A protein and the small-molecule ligand that binds it are described below.
Small molecule (SMILES): [H]/N=C1/N[C@H]2[C@H](CS[C@H]2CCCCC(=O)NCCCCCC(=O)O)N1

Sequence of chain 1.B:
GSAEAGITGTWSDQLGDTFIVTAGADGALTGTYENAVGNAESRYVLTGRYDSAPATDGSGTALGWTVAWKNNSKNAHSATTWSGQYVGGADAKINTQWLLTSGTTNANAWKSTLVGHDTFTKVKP

Binding-site contacts:
Ligand atom NAE contacts residue ASP29 of chain 1.B at 4.0 Å.
Ligand atom NAB contacts residue ASP130 of chain 1.B at 3.9 Å.
Ligand atom CAI contacts residue TRP122 of chain 1.D at 4.0 Å (hydrophobic).
Ligand atom NAJ contacts residue ASP29 of chain 1.B at 3.0 Å (salt-bridge).
Ligand atom CAA contacts residue ASP29 of chain 1.B at 3.9 Å.
Ligand atom CAF contacts residue TRP110 of chain 1.B at 3.3 Å (hydrophobic).
Ligand atom CAV contacts residue ZOF1 of chain 1.I at 3.1 Å.
Ligand atom CAK contacts residue LEU112 of chain 1.B at 3.7 Å (hydrophobic).
Ligand atom CAF contacts residue THR92 of chain 1.B at 3.9 Å.
Ligand atom NAJ contacts residue ASP25 of chain 1.B at 2.8 Å (salt-bridge).
Ligand atom OAX contacts residue LYS123 of chain 1.B at 4.0 Å.
Ligand atom CAI contacts residue TRP81 of chain 1.B at 4.0 Å (hydrophobic).
Ligand atom CAQ contacts residue SER114 of chain 1.B at 4.0 Å.
Ligand atom CAL contacts residue TRP81 of chain 1.B at 3.7 Å (hydrophobic).
Ligand atom SAG contacts residue THR92 of chain 1.B at 3.3 Å (h-bond).
Ligand atom CAM contacts residue TRP81 of chain 1.B at 3.4 Å (hydrophobic).
Ligand atom CAQ contacts residue SER90 of chain 1.B at 3.4 Å.
Ligand atom CAH contacts residue LEU112 of chain 1.B at 4.0 Å (hydrophobic).
Ligand atom SAG contacts residue TRP94 of chain 1.B at 3.7 Å.
Ligand atom CAA contacts residue LEU27 of chain 1.B at 3.5 Å (hydrophobic).
Ligand atom NAB contacts residue LEU27 of chain 1.B at 3.7 Å.
Ligand atom CAN contacts residue SER90 of chain 1.B at 3.9 Å.
Ligand atom OAX contacts residue ZOF1 of chain 1.I at 3.0 Å (h-bond).
Ligand atom OAP contacts residue TRP122 of chain 1.D at 4.0 Å.
Ligand atom CAH contacts residue TRP122 of chain 1.D at 3.7 Å (hydrophobic).
Ligand atom NAJ contacts residue TYR45 of chain 1.B at 3.4 Å (h-bond).
Ligand atom NAO contacts residue SER90 of chain 1.B at 2.8 Å (h-bond).
Ligand atom NAO contacts residue ALA88 of chain 1.B at 3.6 Å.
Ligand atom CAA contacts residue ASP25 of chain 1.B at 3.9 Å.
Ligand atom CAF contacts residue TRP94 of chain 1.B at 3.9 Å (hydrophobic).
Ligand atom CAC contacts residue TRP110 of chain 1.B at 3.6 Å (hydrophobic).
Ligand atom CAR contacts residue SER114 of chain 1.B at 3.9 Å.
Ligand atom NAJ contacts residue LEU27 of chain 1.B at 3.7 Å.
Ligand atom CAK contacts residue TRP81 of chain 1.B at 3.6 Å (hydrophobic).
Ligand atom CAN contacts residue ALA88 of chain 1.B at 4.0 Å (hydrophobic).
Ligand atom CAD contacts residue TRP122 of chain 1.D at 3.6 Å (hydrophobic).
Ligand atom NAE contacts residue LEU27 of chain 1.B at 3.6 Å.
Ligand atom OAW contacts residue ZOF1 of chain 1.I at 2.6 Å (h-bond).
Ligand atom CAS contacts residue SER114 of chain 1.B at 3.4 Å.
Ligand atom SAG contacts residue TRP81 of chain 1.B at 3.5 Å.

Sequence of chain 1.D:
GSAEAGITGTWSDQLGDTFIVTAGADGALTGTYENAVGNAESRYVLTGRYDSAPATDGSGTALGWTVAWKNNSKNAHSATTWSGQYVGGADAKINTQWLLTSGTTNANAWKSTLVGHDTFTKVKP